Sequence of chain 1.A:
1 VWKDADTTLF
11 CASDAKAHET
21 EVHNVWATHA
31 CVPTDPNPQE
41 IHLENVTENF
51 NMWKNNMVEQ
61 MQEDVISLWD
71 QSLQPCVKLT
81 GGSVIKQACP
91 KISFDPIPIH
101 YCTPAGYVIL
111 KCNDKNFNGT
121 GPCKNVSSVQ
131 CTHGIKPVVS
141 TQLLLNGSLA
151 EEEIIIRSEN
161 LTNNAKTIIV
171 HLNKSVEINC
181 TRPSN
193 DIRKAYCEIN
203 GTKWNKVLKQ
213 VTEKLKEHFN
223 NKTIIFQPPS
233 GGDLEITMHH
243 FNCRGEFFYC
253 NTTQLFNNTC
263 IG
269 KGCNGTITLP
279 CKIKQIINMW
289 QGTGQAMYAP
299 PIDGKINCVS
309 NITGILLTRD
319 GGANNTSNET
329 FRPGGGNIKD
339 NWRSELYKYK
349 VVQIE

A protein and the small-molecule ligand that binds it are described below.
Small molecule (SMILES): CC(=O)N[C@@H]1[C@@H](O)[C@H](O)[C@@H](CO)O[C@H]1O

Binding-site contacts:
Ligand atom O3 contacts residue ASP95 of chain 1.A at 4.1 Å.
Ligand atom N2 contacts residue SER308 of chain 1.A at 2.8 Å (h-bond).
Ligand atom C7 contacts residue ASN146 of chain 1.A at 3.7 Å.
Ligand atom C1 contacts residue VAL307 of chain 1.A at 4.0 Å (hydrophobic).
Ligand atom C7 contacts residue VAL138 of chain 1.A at 4.2 Å (hydrophobic).
Ligand atom O6 contacts residue NAG1 of chain 1.N at 3.4 Å (h-bond).
Ligand atom C8 contacts residue LEU145 of chain 1.A at 3.8 Å (hydrophobic).
Ligand atom C6 contacts residue VAL307 of chain 1.A at 4.2 Å (hydrophobic).
Ligand atom C3 contacts residue CYS306 of chain 1.A at 4.1 Å (hydrophobic).
Ligand atom C3 contacts residue ASN146 of chain 1.A at 3.8 Å.
Ligand atom C1 contacts residue NAG1 of chain 1.N at 4.1 Å.
Ligand atom C4 contacts residue ASP95 of chain 1.A at 3.9 Å.
Ligand atom O7 contacts residue PRO96 of chain 1.A at 3.7 Å.
Ligand atom O7 contacts residue VAL138 of chain 1.A at 4.2 Å.
Ligand atom O4 contacts residue VAL307 of chain 1.A at 4.1 Å.
Ligand atom O5 contacts residue ASN146 of chain 1.A at 2.3 Å (h-bond).
Ligand atom C3 contacts residue VAL307 of chain 1.A at 4.1 Å (hydrophobic).
Ligand atom C3 contacts residue ARG246 of chain 1.A at 4.4 Å.
Ligand atom O5 contacts residue NAG1 of chain 1.N at 3.5 Å (h-bond).
Ligand atom C8 contacts residue SER308 of chain 1.A at 4.0 Å.
Ligand atom N2 contacts residue ASN146 of chain 1.A at 3.0 Å (h-bond).
Ligand atom C8 contacts residue VAL138 of chain 1.A at 3.7 Å (hydrophobic).
Ligand atom O3 contacts residue ARG246 of chain 1.A at 3.9 Å.
Ligand atom C1 contacts residue SER308 of chain 1.A at 3.3 Å.
Ligand atom C4 contacts residue VAL307 of chain 1.A at 4.1 Å (hydrophobic).
Ligand atom C1 contacts residue ASN146 of chain 1.A at 1.4 Å.
Ligand atom C2 contacts residue SER308 of chain 1.A at 3.4 Å.
Ligand atom C4 contacts residue ASN146 of chain 1.A at 4.2 Å.
Ligand atom C8 contacts residue ASN244 of chain 1.A at 4.1 Å.
Ligand atom C7 contacts residue SER308 of chain 1.A at 3.9 Å.
Ligand atom O4 contacts residue ARG246 of chain 1.A at 2.6 Å (salt-bridge).
Ligand atom O7 contacts residue ASN146 of chain 1.A at 4.0 Å.
Ligand atom C2 contacts residue ASN146 of chain 1.A at 2.5 Å.
Ligand atom C5 contacts residue VAL307 of chain 1.A at 3.3 Å (hydrophobic).
Ligand atom C8 contacts residue PHE243 of chain 1.A at 4.4 Å (hydrophobic).
Ligand atom C3 contacts residue SER308 of chain 1.A at 3.6 Å.
Ligand atom O5 contacts residue VAL307 of chain 1.A at 4.0 Å.
Ligand atom C5 contacts residue ASN146 of chain 1.A at 3.6 Å.
Ligand atom C4 contacts residue ARG246 of chain 1.A at 3.7 Å.
Ligand atom O3 contacts residue CYS306 of chain 1.A at 3.2 Å (h-bond).